A small-molecule ligand and the protein it binds are described below.
Small molecule (SMILES): CC(=O)N[C@@H]1[C@@H](O)[C@H](O)[C@@H](CO)O[C@H]1O

Binding-site contacts:
Ligand atom C2 contacts residue ASN254 of chain 1.A at 2.5 Å.
Ligand atom C3 contacts residue ASN254 of chain 1.A at 3.8 Å.
Ligand atom N2 contacts residue ASN254 of chain 1.A at 2.9 Å (h-bond).
Ligand atom C7 contacts residue ASN254 of chain 1.A at 3.1 Å.
Ligand atom C1 contacts residue ASN254 of chain 1.A at 1.4 Å.
Ligand atom C5 contacts residue ASN254 of chain 1.A at 3.7 Å.
Ligand atom C4 contacts residue ASN254 of chain 1.A at 4.2 Å.
Ligand atom O5 contacts residue THR256 of chain 1.A at 3.5 Å.
Ligand atom O5 contacts residue ASN254 of chain 1.A at 2.4 Å (h-bond).
Ligand atom C7 contacts residue THR241 of chain 1.A at 4.5 Å.
Ligand atom C8 contacts residue ASN254 of chain 1.A at 4.4 Å.
Ligand atom O7 contacts residue ASN254 of chain 1.A at 3.0 Å (h-bond).
Ligand atom C1 contacts residue THR256 of chain 1.A at 3.8 Å.
Ligand atom C8 contacts residue THR241 of chain 1.A at 3.3 Å.
Ligand atom C5 contacts residue THR256 of chain 1.A at 3.9 Å.

Sequence of chain 1.A:
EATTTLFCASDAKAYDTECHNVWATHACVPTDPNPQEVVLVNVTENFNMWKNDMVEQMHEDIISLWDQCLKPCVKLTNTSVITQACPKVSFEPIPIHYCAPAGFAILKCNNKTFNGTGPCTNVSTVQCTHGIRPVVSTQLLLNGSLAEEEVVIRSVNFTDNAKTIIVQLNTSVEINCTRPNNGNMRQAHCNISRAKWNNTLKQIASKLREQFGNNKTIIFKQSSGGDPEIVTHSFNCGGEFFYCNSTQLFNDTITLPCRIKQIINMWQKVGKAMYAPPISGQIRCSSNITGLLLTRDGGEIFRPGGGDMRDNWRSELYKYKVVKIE